Sequence of chain 1.B:
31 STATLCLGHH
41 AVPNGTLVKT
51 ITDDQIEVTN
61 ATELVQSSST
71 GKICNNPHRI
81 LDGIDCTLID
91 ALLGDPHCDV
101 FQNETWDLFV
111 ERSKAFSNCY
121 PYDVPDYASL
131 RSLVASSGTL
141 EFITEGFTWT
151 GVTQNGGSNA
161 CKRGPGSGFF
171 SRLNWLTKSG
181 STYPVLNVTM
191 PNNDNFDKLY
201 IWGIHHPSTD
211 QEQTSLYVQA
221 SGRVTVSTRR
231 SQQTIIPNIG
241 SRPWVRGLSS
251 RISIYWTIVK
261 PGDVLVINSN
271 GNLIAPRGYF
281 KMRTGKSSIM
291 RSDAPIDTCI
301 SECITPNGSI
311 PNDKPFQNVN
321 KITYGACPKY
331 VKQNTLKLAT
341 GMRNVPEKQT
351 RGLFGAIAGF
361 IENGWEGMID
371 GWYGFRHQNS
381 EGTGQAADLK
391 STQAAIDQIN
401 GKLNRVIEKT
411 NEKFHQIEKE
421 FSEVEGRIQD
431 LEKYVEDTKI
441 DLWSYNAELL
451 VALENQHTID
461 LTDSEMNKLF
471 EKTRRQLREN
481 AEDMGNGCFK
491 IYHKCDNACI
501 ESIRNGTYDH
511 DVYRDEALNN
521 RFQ

This protein binds this small molecule.
Small molecule (SMILES): CC(=O)N[C@@H]1[C@@H](O)[C@H](O)[C@@H](CO)O[C@H]1O

Binding-site contacts:
Ligand atom N2 contacts residue THR507 of chain 1.B at 3.6 Å.
Ligand atom C6 contacts residue ALA498 of chain 1.B at 3.3 Å (hydrophobic).
Ligand atom C7 contacts residue ASN505 of chain 1.B at 3.3 Å.
Ligand atom C1 contacts residue GLU501 of chain 1.B at 4.1 Å.
Ligand atom C6 contacts residue SER502 of chain 1.B at 3.9 Å.
Ligand atom C6 contacts residue GLU501 of chain 1.B at 4.0 Å.
Ligand atom C5 contacts residue ASN505 of chain 1.B at 3.7 Å.
Ligand atom N2 contacts residue ASN505 of chain 1.B at 2.8 Å (h-bond).
Ligand atom O5 contacts residue THR507 of chain 1.B at 3.8 Å.
Ligand atom C5 contacts residue GLU501 of chain 1.B at 4.4 Å.
Ligand atom C8 contacts residue ASN505 of chain 1.B at 4.4 Å.
Ligand atom C1 contacts residue ASN505 of chain 1.B at 1.4 Å.
Ligand atom O6 contacts residue ALA498 of chain 1.B at 3.9 Å.
Ligand atom C5 contacts residue ALA498 of chain 1.B at 4.5 Å (hydrophobic).
Ligand atom C3 contacts residue THR507 of chain 1.B at 4.2 Å.
Ligand atom O5 contacts residue ASN505 of chain 1.B at 2.4 Å (h-bond).
Ligand atom C5 contacts residue THR507 of chain 1.B at 3.7 Å.
Ligand atom O7 contacts residue ASN505 of chain 1.B at 3.4 Å (h-bond).
Ligand atom C1 contacts residue SER502 of chain 1.B at 4.2 Å.
Ligand atom C1 contacts residue THR507 of chain 1.B at 3.4 Å.
Ligand atom C5 contacts residue SER502 of chain 1.B at 4.1 Å.
Ligand atom C2 contacts residue ASN505 of chain 1.B at 2.4 Å.
Ligand atom C4 contacts residue THR507 of chain 1.B at 4.5 Å.
Ligand atom O5 contacts residue GLU501 of chain 1.B at 3.5 Å.
Ligand atom C2 contacts residue THR507 of chain 1.B at 4.0 Å.
Ligand atom C4 contacts residue ASN505 of chain 1.B at 4.2 Å.
Ligand atom O6 contacts residue GLU501 of chain 1.B at 3.6 Å.
Ligand atom C3 contacts residue ASN505 of chain 1.B at 3.8 Å.
Ligand atom O5 contacts residue SER502 of chain 1.B at 3.7 Å.